The protein below binds the small molecule below.
Small molecule (SMILES): COc1cc(CCNC(=O)c2nc(C(C)(C)NC(=O)OCc3ccccc3)[nH]c(=O)c2O)ccn1

Binding-site contacts:
Ligand atom O03 contacts residue MN1 of chain 1.D at 2.2 Å.
Ligand atom C09 contacts residue MN1 of chain 1.C at 3.0 Å.
Ligand atom O02 contacts residue MN1 of chain 1.C at 2.0 Å.
Ligand atom C21 contacts residue TYR44 of chain 1.A at 3.8 Å (hydrophobic).
Ligand atom O01 contacts residue TYR44 of chain 1.A at 3.8 Å.
Ligand atom C09 contacts residue MN1 of chain 1.D at 2.8 Å.
Ligand atom C01 contacts residue GLU46 of chain 1.A at 3.4 Å.
Ligand atom O03 contacts residue ASP109 of chain 1.A at 2.7 Å (salt-bridge).
Ligand atom C04 contacts residue TYR44 of chain 1.A at 3.9 Å (hydrophobic).
Ligand atom O03 contacts residue GLU81 of chain 1.A at 3.1 Å (salt-bridge).
Ligand atom N03 contacts residue MN1 of chain 1.D at 3.9 Å.
Ligand atom O03 contacts residue GLU120 of chain 1.A at 2.9 Å (salt-bridge).
Ligand atom O04 contacts residue GLU120 of chain 1.A at 2.9 Å (salt-bridge).
Ligand atom O04 contacts residue MN1 of chain 1.D at 1.8 Å.
Ligand atom C07 contacts residue MN1 of chain 1.C at 2.9 Å.
Ligand atom C10 contacts residue MN1 of chain 1.D at 2.6 Å.
Ligand atom C09 contacts residue HIS61 of chain 1.A at 3.5 Å.
Ligand atom N01 contacts residue TYR44 of chain 1.A at 4.2 Å.
Ligand atom C08 contacts residue MN1 of chain 1.C at 3.3 Å.
Ligand atom O04 contacts residue HIS61 of chain 1.A at 2.5 Å (h-bond).
Ligand atom C10 contacts residue HIS61 of chain 1.A at 3.3 Å.
Ligand atom N03 contacts residue HIS61 of chain 1.A at 4.2 Å.
Ligand atom O02 contacts residue GLU81 of chain 1.A at 2.9 Å (salt-bridge).
Ligand atom O04 contacts residue ILE121 of chain 1.A at 2.6 Å (h-bond).
Ligand atom C09 contacts residue ASP109 of chain 1.A at 4.1 Å.
Ligand atom O04 contacts residue GLY122 of chain 1.A at 4.1 Å.
Ligand atom C10 contacts residue ILE121 of chain 1.A at 4.0 Å (hydrophobic).
Ligand atom C08 contacts residue MN1 of chain 1.D at 4.2 Å.
Ligand atom C09 contacts residue GLU81 of chain 1.A at 3.7 Å.
Ligand atom C08 contacts residue GLU81 of chain 1.A at 4.0 Å.
Ligand atom C07 contacts residue GLU81 of chain 1.A at 3.7 Å.
Ligand atom C22 contacts residue TYR44 of chain 1.A at 3.8 Å (hydrophobic).
Ligand atom O03 contacts residue MN1 of chain 1.C at 2.0 Å.
Ligand atom C09 contacts residue GLU120 of chain 1.A at 3.3 Å.
Ligand atom C10 contacts residue GLU120 of chain 1.A at 3.2 Å.
Ligand atom O03 contacts residue HIS61 of chain 1.A at 3.2 Å.
Ligand atom O04 contacts residue ASP109 of chain 1.A at 3.9 Å.
Ligand atom O04 contacts residue TYR131 of chain 1.A at 4.2 Å.
Ligand atom C05 contacts residue TYR44 of chain 1.A at 3.9 Å (hydrophobic).
Ligand atom O02 contacts residue ASP109 of chain 1.A at 4.1 Å.

Sequence of chain 1.A:
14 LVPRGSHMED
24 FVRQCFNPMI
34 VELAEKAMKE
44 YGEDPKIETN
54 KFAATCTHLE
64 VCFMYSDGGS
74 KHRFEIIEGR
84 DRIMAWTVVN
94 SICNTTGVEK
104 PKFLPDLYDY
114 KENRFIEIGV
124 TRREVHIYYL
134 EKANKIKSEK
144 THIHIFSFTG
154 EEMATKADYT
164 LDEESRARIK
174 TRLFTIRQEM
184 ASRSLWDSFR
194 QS